Sequence of chain 1.A:
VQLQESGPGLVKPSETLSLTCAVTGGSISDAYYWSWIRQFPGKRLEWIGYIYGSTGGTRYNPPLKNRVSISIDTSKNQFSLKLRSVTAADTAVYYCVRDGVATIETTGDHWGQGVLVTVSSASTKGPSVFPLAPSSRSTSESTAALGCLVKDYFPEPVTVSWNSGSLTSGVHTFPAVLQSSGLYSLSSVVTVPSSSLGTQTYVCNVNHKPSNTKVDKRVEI

Binding-site contacts:
Ligand atom CG1 contacts residue GLN90 of chain 1.B at 3.3 Å.
Ligand atom CG2 contacts residue HIS99 of chain 1.B at 3.7 Å.
Ligand atom CA contacts residue TYR34 of chain 1.A at 3.9 Å (hydrophobic).
Ligand atom CA contacts residue ASP110 of chain 1.A at 3.8 Å.
Ligand atom CG2 contacts residue VAL102 of chain 1.A at 3.6 Å (hydrophobic).
Ligand atom CA contacts residue TYR34 of chain 1.A at 3.9 Å (hydrophobic).
Ligand atom CB contacts residue GLY101 of chain 1.A at 3.7 Å.
Ligand atom O contacts residue ASN32 of chain 1.B at 3.9 Å.
Ligand atom CD1 contacts residue PHE101 of chain 1.B at 3.7 Å (hydrophobic).
Ligand atom C contacts residue GLU51 of chain 1.B at 3.7 Å.
Ligand atom O contacts residue GLU51 of chain 1.B at 3.6 Å.
Ligand atom C contacts residue LEU47 of chain 1.B at 4.0 Å (hydrophobic).
Ligand atom CA contacts residue GLU51 of chain 1.B at 3.7 Å.
Ligand atom CA contacts residue TYR37 of chain 1.B at 3.7 Å (hydrophobic).
Ligand atom O contacts residue ASP100 of chain 1.A at 3.6 Å.
Ligand atom O contacts residue HIS99 of chain 1.B at 3.4 Å.
Ligand atom C contacts residue TYR51 of chain 1.A at 3.8 Å (hydrophobic).
Ligand atom CG2 contacts residue SER36 of chain 1.A at 3.9 Å.
Ligand atom CG2 contacts residue TYR50 of chain 1.B at 3.6 Å (hydrophobic).
Ligand atom CG2 contacts residue TYR92 of chain 1.B at 3.7 Å (hydrophobic).
Ligand atom O contacts residue GLN35 of chain 1.B at 3.9 Å.
Ligand atom CG1 contacts residue LEU47 of chain 1.B at 3.9 Å (hydrophobic).
Ligand atom O contacts residue ASP110 of chain 1.A at 3.6 Å.
Ligand atom CG2 contacts residue TRP48 of chain 1.A at 3.7 Å (hydrophobic).
Ligand atom N contacts residue TYR34 of chain 1.A at 3.6 Å.
Ligand atom O contacts residue GLN35 of chain 1.B at 3.6 Å (h-bond).
Ligand atom CE2 contacts residue TYR33 of chain 1.B at 3.3 Å (hydrophobic).
Ligand atom CA contacts residue TYR50 of chain 1.B at 3.9 Å (hydrophobic).
Ligand atom CG1 contacts residue GLY109 of chain 1.A at 3.9 Å.
Ligand atom O contacts residue GLY101 of chain 1.A at 2.9 Å (h-bond).
Ligand atom N contacts residue LEU47 of chain 1.B at 3.8 Å.
Ligand atom CB contacts residue TYR34 of chain 1.A at 3.5 Å (hydrophobic).
Ligand atom O contacts residue ASP100 of chain 1.A at 3.5 Å.
Ligand atom O contacts residue TYR51 of chain 1.A at 2.8 Å (h-bond).
Ligand atom CD1 contacts residue ILE38 of chain 1.A at 3.5 Å (hydrophobic).
Ligand atom CG2 contacts residue TYR51 of chain 1.A at 3.9 Å (hydrophobic).
Ligand atom O contacts residue TYR50 of chain 1.B at 3.9 Å.
Ligand atom N contacts residue GLU51 of chain 1.B at 3.0 Å (salt-bridge).
Ligand atom CG1 contacts residue TYR92 of chain 1.B at 3.5 Å (hydrophobic).
Ligand atom CZ contacts residue TYR33 of chain 1.B at 3.8 Å (hydrophobic).

This small molecule binds to this protein.
Small molecule (SMILES): CC[C@H](C)[C@H](NC(=O)CNC(=O)[C@@H](NC(=O)[C@H](C)N)C(C)C)C(=O)NCC(=O)N[C@@H](C)C(=O)N[C@H](C(=O)N[C@H](C=O)Cc1ccccc1)C(C)C

Sequence of chain 1.B:
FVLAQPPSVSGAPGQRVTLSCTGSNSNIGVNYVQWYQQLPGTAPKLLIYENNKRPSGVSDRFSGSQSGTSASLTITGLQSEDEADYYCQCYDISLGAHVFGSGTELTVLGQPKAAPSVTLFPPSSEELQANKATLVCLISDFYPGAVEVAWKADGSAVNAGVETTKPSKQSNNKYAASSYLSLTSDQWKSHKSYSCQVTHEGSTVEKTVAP